Sequence of chain 1.A:
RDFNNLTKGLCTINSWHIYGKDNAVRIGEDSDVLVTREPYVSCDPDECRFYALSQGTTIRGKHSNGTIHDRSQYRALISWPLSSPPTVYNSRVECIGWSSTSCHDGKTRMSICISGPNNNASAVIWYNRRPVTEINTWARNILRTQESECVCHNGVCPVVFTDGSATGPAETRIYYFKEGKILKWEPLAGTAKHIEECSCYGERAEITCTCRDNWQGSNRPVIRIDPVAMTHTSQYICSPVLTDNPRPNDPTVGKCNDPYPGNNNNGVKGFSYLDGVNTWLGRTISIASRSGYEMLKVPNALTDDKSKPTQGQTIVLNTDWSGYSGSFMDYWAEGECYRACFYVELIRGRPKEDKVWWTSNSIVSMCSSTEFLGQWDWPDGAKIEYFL

Binding-site contacts:
Ligand atom C1 contacts residue PHE3 of chain 1.A at 3.7 Å (hydrophobic).
Ligand atom O5 contacts residue ASN154 of chain 1.A at 3.8 Å.
Ligand atom C3 contacts residue PHE3 of chain 1.A at 4.4 Å (hydrophobic).
Ligand atom C3 contacts residue ASN5 of chain 1.A at 3.9 Å.
Ligand atom O6 contacts residue ASN154 of chain 1.A at 3.4 Å (h-bond).
Ligand atom C8 contacts residue PHE3 of chain 1.A at 3.4 Å (hydrophobic).
Ligand atom O5 contacts residue ASN5 of chain 1.A at 2.4 Å (h-bond).
Ligand atom C2 contacts residue ASN5 of chain 1.A at 2.5 Å.
Ligand atom C7 contacts residue PHE3 of chain 1.A at 3.4 Å (hydrophobic).
Ligand atom O5 contacts residue ASP2 of chain 1.A at 3.6 Å.
Ligand atom O6 contacts residue ASP2 of chain 1.A at 2.6 Å (salt-bridge).
Ligand atom C8 contacts residue ASP2 of chain 1.A at 3.8 Å.
Ligand atom C2 contacts residue PHE3 of chain 1.A at 3.8 Å (hydrophobic).
Ligand atom N2 contacts residue ASP2 of chain 1.A at 3.9 Å.
Ligand atom C1 contacts residue ASN5 of chain 1.A at 1.5 Å.
Ligand atom C5 contacts residue ASP2 of chain 1.A at 4.1 Å.
Ligand atom C7 contacts residue ASN5 of chain 1.A at 3.8 Å.
Ligand atom C8 contacts residue ASN154 of chain 1.A at 4.1 Å.
Ligand atom C1 contacts residue ASN154 of chain 1.A at 4.1 Å.
Ligand atom C5 contacts residue ASN5 of chain 1.A at 3.7 Å.
Ligand atom C7 contacts residue ASP2 of chain 1.A at 3.9 Å.
Ligand atom N2 contacts residue PHE3 of chain 1.A at 2.7 Å (h-bond).
Ligand atom O3 contacts residue ASP2 of chain 1.A at 2.7 Å (salt-bridge).
Ligand atom C6 contacts residue ASP2 of chain 1.A at 3.3 Å.
Ligand atom N2 contacts residue ASN5 of chain 1.A at 2.9 Å (h-bond).
Ligand atom C6 contacts residue ASN154 of chain 1.A at 4.3 Å.
Ligand atom C3 contacts residue ASP2 of chain 1.A at 3.9 Å.
Ligand atom C4 contacts residue ASN5 of chain 1.A at 4.3 Å.
Ligand atom O7 contacts residue ASN5 of chain 1.A at 4.2 Å.
Ligand atom C5 contacts residue ASN154 of chain 1.A at 3.5 Å.

The protein below binds the small molecule below.
Small molecule (SMILES): CC(=O)N[C@H]1[C@H](O[C@H]2[C@H](O)[C@@H](NC(C)=O)CO[C@@H]2CO)O[C@H](CO)[C@@H](O)[C@@H]1O